Binding-site contacts:
Ligand atom C6 contacts residue ALA157 of chain 1.K at 3.9 Å (hydrophobic).
Ligand atom O7 contacts residue THR242 of chain 1.K at 3.5 Å.
Ligand atom C3 contacts residue ASN240 of chain 1.K at 3.9 Å.
Ligand atom O5 contacts residue ASN240 of chain 1.K at 2.5 Å (h-bond).
Ligand atom C2 contacts residue ASN240 of chain 1.K at 2.5 Å.
Ligand atom C3 contacts residue ALA157 of chain 1.K at 4.3 Å (hydrophobic).
Ligand atom O7 contacts residue ARG195 of chain 1.K at 4.0 Å.
Ligand atom C1 contacts residue LEU158 of chain 1.K at 4.4 Å (hydrophobic).
Ligand atom O3 contacts residue THR242 of chain 1.K at 4.2 Å.
Ligand atom C1 contacts residue ASN240 of chain 1.K at 1.5 Å.
Ligand atom O6 contacts residue ALA157 of chain 1.K at 3.0 Å (h-bond).
Ligand atom C5 contacts residue ALA157 of chain 1.K at 3.7 Å (hydrophobic).
Ligand atom C1 contacts residue ALA157 of chain 1.K at 4.2 Å (hydrophobic).
Ligand atom C8 contacts residue ARG195 of chain 1.K at 3.5 Å.
Ligand atom C8 contacts residue GLY212 of chain 1.I at 4.3 Å.
Ligand atom C6 contacts residue ASN240 of chain 1.K at 4.5 Å.
Ligand atom O7 contacts residue ASN240 of chain 1.K at 3.4 Å (h-bond).
Ligand atom O5 contacts residue ASP182 of chain 1.I at 4.2 Å.
Ligand atom C5 contacts residue ASN240 of chain 1.K at 3.7 Å.
Ligand atom C6 contacts residue ASN159 of chain 1.K at 4.5 Å.
Ligand atom C4 contacts residue ASN240 of chain 1.K at 4.4 Å.
Ligand atom O5 contacts residue ALA157 of chain 1.K at 3.6 Å.
Ligand atom C2 contacts residue ALA157 of chain 1.K at 4.2 Å (hydrophobic).
Ligand atom O5 contacts residue LEU158 of chain 1.K at 3.9 Å.
Ligand atom C7 contacts residue ASN240 of chain 1.K at 3.0 Å.
Ligand atom C7 contacts residue ILE211 of chain 1.I at 4.2 Å (hydrophobic).
Ligand atom C7 contacts residue ARG195 of chain 1.K at 4.2 Å.
Ligand atom O5 contacts residue ASN159 of chain 1.K at 4.5 Å.
Ligand atom O6 contacts residue ASP182 of chain 1.I at 3.4 Å (salt-bridge).
Ligand atom N2 contacts residue ILE211 of chain 1.I at 4.3 Å.
Ligand atom C8 contacts residue ASN210 of chain 1.I at 4.1 Å.
Ligand atom C8 contacts residue ILE211 of chain 1.I at 3.1 Å (hydrophobic).
Ligand atom O4 contacts residue ALA157 of chain 1.K at 4.3 Å.
Ligand atom N2 contacts residue ASN240 of chain 1.K at 2.7 Å (h-bond).
Ligand atom C2 contacts residue THR242 of chain 1.K at 4.1 Å.
Ligand atom C8 contacts residue ASN240 of chain 1.K at 3.8 Å.
Ligand atom C8 contacts residue THR197 of chain 1.K at 3.9 Å.
Ligand atom C4 contacts residue ALA157 of chain 1.K at 3.5 Å (hydrophobic).

Sequence of chain 1.K:
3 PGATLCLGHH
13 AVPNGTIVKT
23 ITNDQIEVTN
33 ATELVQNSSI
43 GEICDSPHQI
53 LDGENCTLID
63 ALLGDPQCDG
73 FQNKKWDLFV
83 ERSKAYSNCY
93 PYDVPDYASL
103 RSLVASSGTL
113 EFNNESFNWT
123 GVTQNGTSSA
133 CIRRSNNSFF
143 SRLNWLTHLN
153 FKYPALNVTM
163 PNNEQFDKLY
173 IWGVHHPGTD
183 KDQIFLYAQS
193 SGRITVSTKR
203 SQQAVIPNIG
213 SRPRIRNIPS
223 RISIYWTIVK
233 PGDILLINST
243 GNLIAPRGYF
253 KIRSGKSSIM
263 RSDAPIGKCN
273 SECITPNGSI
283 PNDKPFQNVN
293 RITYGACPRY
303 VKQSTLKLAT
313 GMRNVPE

A protein and the small-molecule ligand that binds it are described below.
Small molecule (SMILES): CC(=O)N[C@H]1[C@H](O[C@H]2[C@H](O)[C@@H](NC(C)=O)CO[C@@H]2CO)O[C@H](CO)[C@@H](O[C@@H]2O[C@H](CO)[C@@H](O)[C@H](O)[C@@H]2O)[C@@H]1O

Sequence of chain 1.I:
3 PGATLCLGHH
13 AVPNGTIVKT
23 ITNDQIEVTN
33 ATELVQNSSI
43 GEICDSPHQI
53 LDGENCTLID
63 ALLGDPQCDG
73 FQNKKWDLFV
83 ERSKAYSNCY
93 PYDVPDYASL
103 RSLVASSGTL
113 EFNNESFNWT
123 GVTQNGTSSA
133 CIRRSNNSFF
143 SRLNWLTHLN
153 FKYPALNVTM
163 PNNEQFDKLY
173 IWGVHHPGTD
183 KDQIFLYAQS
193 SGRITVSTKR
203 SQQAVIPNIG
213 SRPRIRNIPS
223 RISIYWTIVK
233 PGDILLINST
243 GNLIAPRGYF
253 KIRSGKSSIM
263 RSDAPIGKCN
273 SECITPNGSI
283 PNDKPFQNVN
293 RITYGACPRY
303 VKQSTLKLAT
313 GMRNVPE